This protein binds this small molecule.
Small molecule (SMILES): NCC(=O)O

Binding-site contacts:
Ligand atom N contacts residue GLU120 of chain 1.A at 3.5 Å (salt-bridge).
Ligand atom C contacts residue MET135 of chain 1.A at 3.8 Å (hydrophobic).
Ligand atom C contacts residue PHE143 of chain 1.A at 3.8 Å (hydrophobic).
Ligand atom N contacts residue MET135 of chain 1.A at 3.8 Å.
Ligand atom OXT contacts residue TYR59 of chain 1.A at 4.0 Å.
Ligand atom O contacts residue ARG139 of chain 1.A at 3.8 Å.
Ligand atom CA contacts residue MET135 of chain 1.A at 4.2 Å (hydrophobic).
Ligand atom O contacts residue PHE143 of chain 1.A at 3.8 Å.
Ligand atom OXT contacts residue PHE143 of chain 1.A at 4.0 Å.
Ligand atom O contacts residue MET135 of chain 1.A at 4.3 Å.
Ligand atom N contacts residue PHE143 of chain 1.A at 4.3 Å.
Ligand atom OXT contacts residue GLU120 of chain 1.A at 3.7 Å.
Ligand atom CA contacts residue PHE143 of chain 1.A at 3.8 Å (hydrophobic).
Ligand atom OXT contacts residue MET135 of chain 1.A at 3.4 Å (h-bond).

Sequence of chain 1.A:
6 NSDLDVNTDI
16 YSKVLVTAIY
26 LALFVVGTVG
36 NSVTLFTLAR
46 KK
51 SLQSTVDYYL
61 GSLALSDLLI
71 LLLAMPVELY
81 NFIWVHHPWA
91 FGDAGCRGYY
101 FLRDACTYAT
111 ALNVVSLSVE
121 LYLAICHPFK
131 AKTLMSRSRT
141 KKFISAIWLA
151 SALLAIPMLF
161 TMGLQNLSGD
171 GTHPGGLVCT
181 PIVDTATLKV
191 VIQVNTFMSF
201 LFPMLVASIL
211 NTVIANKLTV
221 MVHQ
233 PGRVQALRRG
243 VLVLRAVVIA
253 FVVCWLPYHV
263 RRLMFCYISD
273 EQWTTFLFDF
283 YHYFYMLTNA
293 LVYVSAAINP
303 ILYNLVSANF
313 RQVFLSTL